A protein and the small-molecule ligand that binds it are described below.
Small molecule (SMILES): CC(=O)N[C@H]1[C@H](O[C@H]2[C@H](O)[C@@H](NC(C)=O)CO[C@@H]2CO[C@@H]2O[C@@H](C)[C@@H](O)[C@@H](O)[C@@H]2O)O[C@H](CO)[C@@H](O)[C@@H]1O

Binding-site contacts:
Ligand atom O7 contacts residue ASN154 of chain 30.C at 4.0 Å.
Ligand atom C8 contacts residue THR156 of chain 30.C at 4.2 Å.
Ligand atom O7 contacts residue HIS148 of chain 30.C at 3.6 Å.
Ligand atom C6 contacts residue THR156 of chain 30.C at 3.9 Å.
Ligand atom O5 contacts residue THR156 of chain 30.C at 4.1 Å.
Ligand atom O5 contacts residue ASN157 of chain 30.C at 4.2 Å.
Ligand atom C2 contacts residue MET151 of chain 30.C at 4.3 Å (hydrophobic).
Ligand atom C4 contacts residue ASN154 of chain 30.C at 4.2 Å.
Ligand atom C3 contacts residue MET151 of chain 30.C at 4.1 Å (hydrophobic).
Ligand atom O6 contacts residue MET151 of chain 30.C at 4.4 Å.
Ligand atom O5 contacts residue ASN154 of chain 30.C at 2.3 Å (h-bond).
Ligand atom O7 contacts residue GLY150 of chain 30.C at 2.9 Å (h-bond).
Ligand atom C2 contacts residue ASN154 of chain 30.C at 2.4 Å.
Ligand atom C7 contacts residue ASN154 of chain 30.C at 3.7 Å.
Ligand atom C5 contacts residue ASN154 of chain 30.C at 3.6 Å.
Ligand atom C1 contacts residue GLY150 of chain 30.C at 4.0 Å.
Ligand atom C5 contacts residue MET151 of chain 30.C at 3.8 Å (hydrophobic).
Ligand atom O5 contacts residue THR156 of chain 30.C at 3.8 Å.
Ligand atom C7 contacts residue GLY150 of chain 30.C at 3.1 Å.
Ligand atom C6 contacts residue ASP161 of chain 30.C at 3.7 Å.
Ligand atom C6 contacts residue ASN157 of chain 30.C at 3.7 Å.
Ligand atom C5 contacts residue THR156 of chain 30.C at 4.1 Å.
Ligand atom C1 contacts residue THR156 of chain 30.C at 4.3 Å.
Ligand atom N2 contacts residue GLY150 of chain 30.C at 3.5 Å (h-bond).
Ligand atom C1 contacts residue MET151 of chain 30.C at 4.2 Å (hydrophobic).
Ligand atom C4 contacts residue MET151 of chain 30.C at 3.9 Å (hydrophobic).
Ligand atom C8 contacts residue GLY150 of chain 30.C at 3.7 Å.
Ligand atom C5 contacts residue THR156 of chain 30.C at 3.8 Å.
Ligand atom N2 contacts residue ASN154 of chain 30.C at 2.9 Å (h-bond).
Ligand atom C3 contacts residue ASN154 of chain 30.C at 3.8 Å.
Ligand atom C6 contacts residue THR156 of chain 30.C at 3.8 Å.
Ligand atom C2 contacts residue GLY150 of chain 30.C at 3.8 Å.
Ligand atom C1 contacts residue ASN154 of chain 30.C at 1.4 Å.
Ligand atom C8 contacts residue ASN157 of chain 30.C at 3.3 Å.
Ligand atom O5 contacts residue MET151 of chain 30.C at 3.9 Å.

Sequence of chain 30.C:
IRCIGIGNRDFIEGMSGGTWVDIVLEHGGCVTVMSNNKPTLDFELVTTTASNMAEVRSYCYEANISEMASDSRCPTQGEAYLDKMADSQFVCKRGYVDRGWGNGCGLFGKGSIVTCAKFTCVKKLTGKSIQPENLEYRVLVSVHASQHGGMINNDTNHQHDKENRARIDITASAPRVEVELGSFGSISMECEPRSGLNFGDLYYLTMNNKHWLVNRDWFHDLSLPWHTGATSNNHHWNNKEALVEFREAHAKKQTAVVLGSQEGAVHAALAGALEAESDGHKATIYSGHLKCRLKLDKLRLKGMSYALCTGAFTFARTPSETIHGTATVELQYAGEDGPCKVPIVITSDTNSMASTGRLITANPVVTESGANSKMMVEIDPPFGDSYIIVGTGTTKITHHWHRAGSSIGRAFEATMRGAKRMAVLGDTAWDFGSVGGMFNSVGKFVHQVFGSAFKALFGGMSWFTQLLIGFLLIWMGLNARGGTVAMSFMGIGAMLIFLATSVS